Binding-site contacts:
Ligand atom O7 contacts residue LYS108 of chain 1.A at 4.0 Å.
Ligand atom C4 contacts residue ASN111 of chain 1.A at 4.2 Å.
Ligand atom N2 contacts residue TRP107 of chain 1.A at 3.4 Å.
Ligand atom C3 contacts residue ASN111 of chain 1.A at 3.8 Å.
Ligand atom C3 contacts residue TRP107 of chain 1.A at 3.7 Å (hydrophobic).
Ligand atom O5 contacts residue ASN111 of chain 1.A at 2.4 Å (h-bond).
Ligand atom C8 contacts residue LYS108 of chain 1.A at 3.9 Å.
Ligand atom C7 contacts residue LYS108 of chain 1.A at 4.2 Å.
Ligand atom C4 contacts residue TRP107 of chain 1.A at 4.2 Å (hydrophobic).
Ligand atom C2 contacts residue TRP107 of chain 1.A at 4.1 Å (hydrophobic).
Ligand atom C7 contacts residue ASN111 of chain 1.A at 3.4 Å.
Ligand atom C8 contacts residue TRP107 of chain 1.A at 4.0 Å (hydrophobic).
Ligand atom O4 contacts residue TRP107 of chain 1.A at 4.0 Å.
Ligand atom C2 contacts residue ASN111 of chain 1.A at 2.4 Å.
Ligand atom C5 contacts residue ASN111 of chain 1.A at 3.7 Å.
Ligand atom O3 contacts residue TRP107 of chain 1.A at 4.1 Å.
Ligand atom C5 contacts residue TRP107 of chain 1.A at 4.1 Å (hydrophobic).
Ligand atom C8 contacts residue ASN104 of chain 1.A at 3.4 Å.
Ligand atom O7 contacts residue ASN111 of chain 1.A at 3.4 Å (h-bond).
Ligand atom O5 contacts residue TRP107 of chain 1.A at 4.5 Å.
Ligand atom C1 contacts residue TRP107 of chain 1.A at 3.8 Å (hydrophobic).
Ligand atom C1 contacts residue ASN111 of chain 1.A at 1.4 Å.
Ligand atom N2 contacts residue ASN111 of chain 1.A at 2.9 Å (h-bond).
Ligand atom C7 contacts residue TRP107 of chain 1.A at 4.4 Å (hydrophobic).

The protein below binds the small molecule below.
Small molecule (SMILES): CC(=O)N[C@@H]1[C@@H](O)[C@H](O)[C@@H](CO)O[C@H]1O

Sequence of chain 1.A:
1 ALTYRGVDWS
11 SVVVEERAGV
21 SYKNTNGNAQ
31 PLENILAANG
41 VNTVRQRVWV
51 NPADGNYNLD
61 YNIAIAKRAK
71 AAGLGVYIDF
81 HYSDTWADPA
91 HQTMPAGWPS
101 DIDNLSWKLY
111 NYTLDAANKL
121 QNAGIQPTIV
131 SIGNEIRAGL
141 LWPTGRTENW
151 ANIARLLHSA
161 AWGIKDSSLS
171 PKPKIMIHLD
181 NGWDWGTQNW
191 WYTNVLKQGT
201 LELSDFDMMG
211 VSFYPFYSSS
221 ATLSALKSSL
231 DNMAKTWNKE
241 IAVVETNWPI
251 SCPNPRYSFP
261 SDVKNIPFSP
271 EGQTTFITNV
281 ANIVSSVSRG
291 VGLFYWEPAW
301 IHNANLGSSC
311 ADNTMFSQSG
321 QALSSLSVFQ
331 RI